Binding-site contacts:
Ligand atom C1' contacts residue ILE17 of chain 1.B at 3.8 Å (hydrophobic).
Ligand atom N6 contacts residue SER90 of chain 1.B at 2.7 Å (h-bond).
Ligand atom N1 contacts residue MET92 of chain 1.B at 3.2 Å (h-bond).
Ligand atom C6 contacts residue THR40 of chain 1.B at 3.1 Å.
Ligand atom N6 contacts residue THR40 of chain 1.B at 2.9 Å (h-bond).
Ligand atom C5' contacts residue LYS19 of chain 1.B at 3.2 Å.
Ligand atom O3G contacts residue SER141 of chain 1.B at 3.6 Å (h-bond).
Ligand atom O5' contacts residue LYS19 of chain 1.B at 3.7 Å.
Ligand atom O3G contacts residue LYS139 of chain 1.B at 3.1 Å (salt-bridge).
Ligand atom O2A contacts residue HIS142 of chain 1.B at 3.1 Å.
Ligand atom O4' contacts residue VAL27 of chain 1.B at 3.8 Å.
Ligand atom C8 contacts residue VAL27 of chain 1.B at 3.7 Å (hydrophobic).
Ligand atom C8 contacts residue ARG42 of chain 1.B at 3.4 Å.
Ligand atom O1B contacts residue GLY20 of chain 1.B at 3.4 Å.
Ligand atom PA contacts residue ARG42 of chain 1.B at 3.8 Å.
Ligand atom C6 contacts residue SER90 of chain 1.B at 3.8 Å.
Ligand atom C3' contacts residue SER141 of chain 1.B at 3.5 Å.
Ligand atom O5' contacts residue VAL27 of chain 1.B at 3.8 Å.
Ligand atom C2 contacts residue ILE17 of chain 1.B at 3.7 Å (hydrophobic).
Ligand atom C2' contacts residue ASP99 of chain 1.B at 3.5 Å.
Ligand atom O3A contacts residue MET25 of chain 1.B at 3.0 Å.
Ligand atom N3B contacts residue GLY20 of chain 1.B at 3.6 Å.
Ligand atom O3A contacts residue ARG157 of chain 1.B at 3.6 Å.
Ligand atom N6 contacts residue THR89 of chain 1.B at 3.3 Å (h-bond).
Ligand atom O1B contacts residue ARG157 of chain 1.B at 2.8 Å (salt-bridge).
Ligand atom O2' contacts residue ASP99 of chain 1.B at 2.2 Å (salt-bridge).
Ligand atom N3 contacts residue ILE17 of chain 1.B at 3.6 Å.
Ligand atom N1 contacts residue THR40 of chain 1.B at 3.3 Å (h-bond).
Ligand atom PB contacts residue ARG157 of chain 1.B at 3.8 Å.
Ligand atom O3' contacts residue SER141 of chain 1.B at 2.9 Å (h-bond).
Ligand atom O1A contacts residue ARG42 of chain 1.B at 2.4 Å (salt-bridge).
Ligand atom O1B contacts residue PHE21 of chain 1.B at 3.0 Å (h-bond).
Ligand atom O2' contacts residue SER96 of chain 1.B at 3.5 Å (h-bond).
Ligand atom O2B contacts residue HIS142 of chain 1.B at 2.6 Å (h-bond).
Ligand atom N7 contacts residue ARG42 of chain 1.B at 3.3 Å (salt-bridge).
Ligand atom O3' contacts residue SER96 of chain 1.B at 3.6 Å (h-bond).
Ligand atom O4' contacts residue GLY18 of chain 1.B at 3.4 Å.
Ligand atom N3 contacts residue PHE357 of chain 1.B at 3.8 Å.
Ligand atom O1G contacts residue LYS181 of chain 1.B at 3.5 Å.
Ligand atom N3B contacts residue LYS19 of chain 1.B at 3.2 Å (salt-bridge).

Sequence of chain 1.B:
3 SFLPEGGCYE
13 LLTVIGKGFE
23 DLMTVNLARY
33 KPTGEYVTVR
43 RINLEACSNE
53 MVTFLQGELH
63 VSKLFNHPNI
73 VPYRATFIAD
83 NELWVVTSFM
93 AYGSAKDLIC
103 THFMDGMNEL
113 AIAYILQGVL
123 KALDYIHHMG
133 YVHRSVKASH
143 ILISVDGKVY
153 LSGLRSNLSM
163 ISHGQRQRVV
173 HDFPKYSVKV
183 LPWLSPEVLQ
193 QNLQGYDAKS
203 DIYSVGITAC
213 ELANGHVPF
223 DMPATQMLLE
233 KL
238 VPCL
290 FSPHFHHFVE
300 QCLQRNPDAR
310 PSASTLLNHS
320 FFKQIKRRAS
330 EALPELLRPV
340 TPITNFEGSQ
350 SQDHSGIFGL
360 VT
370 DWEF

The small molecule below binds the protein below.
Small molecule (SMILES): Nc1ncnc2c1ncn2[C@@H]1O[C@H](CO[P](=O)(O)O[P](=O)(O)NP(=O)(O)O)[C@@H](O)[C@H]1O